Binding-site contacts:
Ligand atom C4 contacts residue ASN14 of chain 1.A at 4.1 Å.
Ligand atom C8 contacts residue PHE13 of chain 1.A at 3.8 Å (hydrophobic).
Ligand atom C7 contacts residue ASN14 of chain 1.A at 3.8 Å.
Ligand atom C8 contacts residue GLY10 of chain 1.A at 4.1 Å.
Ligand atom C7 contacts residue GLY10 of chain 1.A at 3.8 Å.
Ligand atom C8 contacts residue VAL38 of chain 1.A at 3.9 Å (hydrophobic).
Ligand atom C8 contacts residue PHE9 of chain 1.A at 4.0 Å (hydrophobic).
Ligand atom C2 contacts residue ASN14 of chain 1.A at 2.5 Å.
Ligand atom O7 contacts residue VAL38 of chain 1.A at 4.1 Å.
Ligand atom O7 contacts residue ASN14 of chain 1.A at 4.1 Å.
Ligand atom C7 contacts residue VAL38 of chain 1.A at 4.1 Å (hydrophobic).
Ligand atom O3 contacts residue VAL38 of chain 1.A at 4.0 Å.
Ligand atom C8 contacts residue LEU39 of chain 1.A at 3.9 Å (hydrophobic).
Ligand atom C7 contacts residue PHE9 of chain 1.A at 4.4 Å (hydrophobic).
Ligand atom O5 contacts residue ASN14 of chain 1.A at 2.2 Å (h-bond).
Ligand atom C1 contacts residue ASN14 of chain 1.A at 1.4 Å.
Ligand atom O7 contacts residue GLY10 of chain 1.A at 3.2 Å.
Ligand atom O7 contacts residue PHE9 of chain 1.A at 4.2 Å.
Ligand atom N2 contacts residue ASN14 of chain 1.A at 3.0 Å (h-bond).
Ligand atom C3 contacts residue ASN14 of chain 1.A at 3.8 Å.
Ligand atom C5 contacts residue ASN14 of chain 1.A at 3.5 Å.

The small molecule below binds the protein below.
Small molecule (SMILES): CC(=O)N[C@@H]1[C@@H](O)[C@H](O)[C@@H](CO)O[C@H]1O

Sequence of chain 1.A:
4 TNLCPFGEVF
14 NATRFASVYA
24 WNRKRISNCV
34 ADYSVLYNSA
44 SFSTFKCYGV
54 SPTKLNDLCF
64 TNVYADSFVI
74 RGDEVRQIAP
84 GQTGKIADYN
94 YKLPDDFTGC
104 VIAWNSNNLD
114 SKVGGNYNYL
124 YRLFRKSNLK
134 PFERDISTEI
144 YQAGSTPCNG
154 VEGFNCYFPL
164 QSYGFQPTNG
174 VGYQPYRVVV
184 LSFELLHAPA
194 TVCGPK